Binding-site contacts:
Ligand atom C8 contacts residue NAD1 of chain 1.G at 3.9 Å.
Ligand atom C5 contacts residue NAD1 of chain 1.G at 3.5 Å.
Ligand atom C1 contacts residue NAD1 of chain 1.G at 3.4 Å.
Ligand atom C3 contacts residue PHE205 of chain 1.D at 4.0 Å (hydrophobic).
Ligand atom C10 contacts residue SER198 of chain 1.D at 3.5 Å.
Ligand atom C8 contacts residue SER198 of chain 1.D at 3.5 Å.
Ligand atom C11 contacts residue SER198 of chain 1.D at 4.0 Å.
Ligand atom C6 contacts residue TYR158 of chain 1.D at 3.5 Å (hydrophobic).
Ligand atom C3 contacts residue NAD1 of chain 1.G at 3.3 Å.
Ligand atom CL14 contacts residue NAD1 of chain 1.G at 3.6 Å.
Ligand atom C4 contacts residue SER198 of chain 1.D at 4.2 Å.
Ligand atom CL15 contacts residue LEU103 of chain 1.D at 4.0 Å.
Ligand atom C9 contacts residue NAD1 of chain 1.G at 4.0 Å.
Ligand atom C1 contacts residue TYR148 of chain 1.D at 3.8 Å (hydrophobic).
Ligand atom C3 contacts residue ALA199 of chain 1.D at 4.3 Å (hydrophobic).
Ligand atom C9 contacts residue SER198 of chain 1.D at 3.2 Å.
Ligand atom C10 contacts residue PHE97 of chain 1.D at 4.1 Å (hydrophobic).
Ligand atom C12 contacts residue SER198 of chain 1.D at 3.5 Å.
Ligand atom O17 contacts residue MET161 of chain 1.D at 3.5 Å.
Ligand atom CL14 contacts residue TYR148 of chain 1.D at 3.3 Å.
Ligand atom C2 contacts residue NAD1 of chain 1.G at 3.5 Å.
Ligand atom CL16 contacts residue SER198 of chain 1.D at 3.2 Å.
Ligand atom C1 contacts residue TYR158 of chain 1.D at 3.5 Å (hydrophobic).
Ligand atom C4 contacts residue NAD1 of chain 1.G at 3.5 Å.
Ligand atom O7 contacts residue SER198 of chain 1.D at 3.9 Å.
Ligand atom O17 contacts residue LYS165 of chain 1.D at 3.9 Å.
Ligand atom C12 contacts residue LEU103 of chain 1.D at 3.9 Å (hydrophobic).
Ligand atom C6 contacts residue NAD1 of chain 1.G at 3.4 Å.
Ligand atom C13 contacts residue SER198 of chain 1.D at 3.3 Å.
Ligand atom C4 contacts residue ALA199 of chain 1.D at 3.8 Å (hydrophobic).
Ligand atom CL15 contacts residue ALA98 of chain 1.D at 3.1 Å.
Ligand atom CL15 contacts residue PHE97 of chain 1.D at 4.0 Å.
Ligand atom CL16 contacts residue NAD1 of chain 1.G at 3.3 Å.
Ligand atom O7 contacts residue NAD1 of chain 1.G at 3.2 Å (h-bond).
Ligand atom CL14 contacts residue PRO193 of chain 1.D at 4.1 Å.
Ligand atom O17 contacts residue NAD1 of chain 1.G at 2.4 Å (h-bond).
Ligand atom CL16 contacts residue ALA96 of chain 1.D at 3.1 Å.
Ligand atom C9 contacts residue ALA96 of chain 1.D at 3.7 Å (hydrophobic).
Ligand atom C10 contacts residue ALA96 of chain 1.D at 3.4 Å (hydrophobic).
Ligand atom O17 contacts residue TYR158 of chain 1.D at 2.7 Å (h-bond).

Sequence of chain 1.D:
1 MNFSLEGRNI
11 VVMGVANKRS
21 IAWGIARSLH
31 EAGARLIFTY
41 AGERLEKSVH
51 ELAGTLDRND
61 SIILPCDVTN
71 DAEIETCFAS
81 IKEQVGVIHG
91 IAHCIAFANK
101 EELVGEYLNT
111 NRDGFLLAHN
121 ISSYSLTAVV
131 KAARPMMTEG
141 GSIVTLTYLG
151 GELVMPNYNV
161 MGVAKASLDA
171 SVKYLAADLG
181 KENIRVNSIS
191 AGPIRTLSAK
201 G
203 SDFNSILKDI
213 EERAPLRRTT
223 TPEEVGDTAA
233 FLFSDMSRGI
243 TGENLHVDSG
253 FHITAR

A protein and the small-molecule ligand that binds it are described below.
Small molecule (SMILES): Oc1cc(Cl)ccc1Oc1ccc(Cl)cc1Cl